A small-molecule ligand and the protein it binds are described below.
Small molecule (SMILES): CC(=O)N[C@@H]1[C@@H](O)[C@H](O)[C@@H](CO)O[C@H]1O

Sequence of chain 1.C:
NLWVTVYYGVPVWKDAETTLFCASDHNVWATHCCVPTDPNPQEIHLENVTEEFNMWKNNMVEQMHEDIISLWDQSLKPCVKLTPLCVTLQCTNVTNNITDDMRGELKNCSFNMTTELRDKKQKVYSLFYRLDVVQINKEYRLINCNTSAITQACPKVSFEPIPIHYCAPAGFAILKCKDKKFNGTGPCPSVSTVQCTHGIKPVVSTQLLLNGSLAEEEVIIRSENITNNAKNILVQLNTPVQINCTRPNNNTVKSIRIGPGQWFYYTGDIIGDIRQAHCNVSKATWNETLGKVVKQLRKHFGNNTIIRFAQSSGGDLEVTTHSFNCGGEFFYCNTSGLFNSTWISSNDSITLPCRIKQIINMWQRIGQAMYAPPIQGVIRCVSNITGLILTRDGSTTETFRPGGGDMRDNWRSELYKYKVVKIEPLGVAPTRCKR

Binding-site contacts:
Ligand atom C2 contacts residue ASN335 of chain 1.C at 2.5 Å.
Ligand atom O5 contacts residue ASN335 of chain 1.C at 2.4 Å (h-bond).
Ligand atom C8 contacts residue ASN335 of chain 1.C at 3.9 Å.
Ligand atom C7 contacts residue ASN335 of chain 1.C at 3.5 Å.
Ligand atom C4 contacts residue ASN335 of chain 1.C at 4.3 Å.
Ligand atom C3 contacts residue ASN335 of chain 1.C at 3.9 Å.
Ligand atom O5 contacts residue TRP391 of chain 1.C at 4.2 Å.
Ligand atom C1 contacts residue TRP391 of chain 1.C at 3.9 Å (hydrophobic).
Ligand atom C5 contacts residue ASN335 of chain 1.C at 3.8 Å.
Ligand atom O7 contacts residue ASN335 of chain 1.C at 3.6 Å (h-bond).
Ligand atom N2 contacts residue ASN335 of chain 1.C at 3.0 Å (h-bond).
Ligand atom C1 contacts residue ASN335 of chain 1.C at 1.5 Å.
Ligand atom O6 contacts residue TRP391 of chain 1.C at 4.1 Å.
Ligand atom C5 contacts residue TRP391 of chain 1.C at 4.4 Å (hydrophobic).